A small-molecule ligand and the protein it binds are described below.
Small molecule (SMILES): Cc1cc(CCCOc2c(C)cc(-n3nnc(C)n3)cc2C)on1

Sequence of chain 35.A:
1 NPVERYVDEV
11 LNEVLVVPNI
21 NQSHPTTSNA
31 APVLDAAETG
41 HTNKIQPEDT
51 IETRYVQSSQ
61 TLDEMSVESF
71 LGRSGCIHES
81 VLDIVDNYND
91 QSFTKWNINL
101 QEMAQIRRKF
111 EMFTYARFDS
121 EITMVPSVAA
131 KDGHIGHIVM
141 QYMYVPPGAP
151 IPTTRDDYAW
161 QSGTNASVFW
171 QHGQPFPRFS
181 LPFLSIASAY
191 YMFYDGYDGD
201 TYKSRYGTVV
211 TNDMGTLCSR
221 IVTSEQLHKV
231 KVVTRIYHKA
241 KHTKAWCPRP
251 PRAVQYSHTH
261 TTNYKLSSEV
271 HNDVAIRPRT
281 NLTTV

Binding-site contacts:
Ligand atom N2A contacts residue TYR144 of chain 35.A at 4.0 Å.
Ligand atom C5B contacts residue TYR144 of chain 35.A at 3.7 Å (hydrophobic).
Ligand atom C4A contacts residue PHE179 of chain 35.A at 3.5 Å (hydrophobic).
Ligand atom O1B contacts residue ILE98 of chain 35.A at 3.1 Å.
Ligand atom C1B contacts residue LEU181 of chain 35.A at 3.9 Å (hydrophobic).
Ligand atom CM4 contacts residue TYR144 of chain 35.A at 3.8 Å (hydrophobic).
Ligand atom C1C contacts residue MET214 of chain 35.A at 3.4 Å (hydrophobic).
Ligand atom C5 contacts residue MET214 of chain 35.A at 3.7 Å (hydrophobic).
Ligand atom C4A contacts residue TYR144 of chain 35.A at 3.5 Å (hydrophobic).
Ligand atom N2 contacts residue MET214 of chain 35.A at 3.7 Å.
Ligand atom C1B contacts residue ILE98 of chain 35.A at 3.6 Å (hydrophobic).
Ligand atom CM6 contacts residue LEU184 of chain 35.A at 3.6 Å (hydrophobic).
Ligand atom C3C contacts residue LEU181 of chain 35.A at 4.0 Å (hydrophobic).
Ligand atom CM2 contacts residue ILE122 of chain 35.A at 3.9 Å (hydrophobic).
Ligand atom C4 contacts residue LEU100 of chain 35.A at 3.8 Å (hydrophobic).
Ligand atom N5A contacts residue LEU217 of chain 35.A at 3.7 Å.
Ligand atom CM4 contacts residue VAL168 of chain 35.A at 3.9 Å (hydrophobic).
Ligand atom CM2 contacts residue ILE77 of chain 35.A at 3.9 Å (hydrophobic).
Ligand atom O1 contacts residue LEU100 of chain 35.A at 3.8 Å.
Ligand atom C5B contacts residue LEU181 of chain 35.A at 3.6 Å (hydrophobic).
Ligand atom C3 contacts residue LEU100 of chain 35.A at 3.7 Å (hydrophobic).
Ligand atom C6B contacts residue LEU181 of chain 35.A at 3.5 Å (hydrophobic).
Ligand atom N1A contacts residue MET124 of chain 35.A at 3.9 Å.
Ligand atom N3A contacts residue PHE179 of chain 35.A at 3.6 Å.
Ligand atom CM4 contacts residue ALA166 of chain 35.A at 3.1 Å (hydrophobic).
Ligand atom O1 contacts residue MET214 of chain 35.A at 3.2 Å.
Ligand atom C4 contacts residue TYR190 of chain 35.A at 3.8 Å (hydrophobic).
Ligand atom CM4 contacts residue TYR142 of chain 35.A at 3.9 Å (hydrophobic).
Ligand atom CM6 contacts residue LEU181 of chain 35.A at 3.8 Å (hydrophobic).
Ligand atom C6B contacts residue ILE98 of chain 35.A at 3.8 Å (hydrophobic).
Ligand atom C5 contacts residue LEU100 of chain 35.A at 4.0 Å (hydrophobic).
Ligand atom CM6 contacts residue TYR144 of chain 35.A at 3.7 Å (hydrophobic).
Ligand atom CM3 contacts residue TYR190 of chain 35.A at 3.8 Å (hydrophobic).
Ligand atom N1A contacts residue PHE179 of chain 35.A at 3.2 Å.
Ligand atom N3A contacts residue TYR144 of chain 35.A at 3.2 Å.
Ligand atom N5A contacts residue PHE179 of chain 35.A at 3.2 Å.
Ligand atom N1A contacts residue LEU217 of chain 35.A at 3.4 Å.
Ligand atom C4 contacts residue MET214 of chain 35.A at 4.0 Å (hydrophobic).
Ligand atom N2 contacts residue LEU100 of chain 35.A at 3.8 Å.
Ligand atom N2A contacts residue PHE179 of chain 35.A at 3.3 Å.